Sequence of chain 3.A:
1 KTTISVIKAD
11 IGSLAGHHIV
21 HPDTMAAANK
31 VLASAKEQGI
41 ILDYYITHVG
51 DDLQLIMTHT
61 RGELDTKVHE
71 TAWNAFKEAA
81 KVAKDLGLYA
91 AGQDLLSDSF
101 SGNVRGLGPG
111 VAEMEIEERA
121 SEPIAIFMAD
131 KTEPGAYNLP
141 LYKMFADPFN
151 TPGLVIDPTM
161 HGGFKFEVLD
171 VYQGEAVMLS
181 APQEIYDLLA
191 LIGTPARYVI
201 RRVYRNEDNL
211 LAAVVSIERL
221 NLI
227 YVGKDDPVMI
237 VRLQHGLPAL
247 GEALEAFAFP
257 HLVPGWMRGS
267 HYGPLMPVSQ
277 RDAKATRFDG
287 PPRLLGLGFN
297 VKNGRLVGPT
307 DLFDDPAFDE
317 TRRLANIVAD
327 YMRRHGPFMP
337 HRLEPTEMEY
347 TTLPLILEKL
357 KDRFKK

A small-molecule ligand and the protein it binds are described below.
Small molecule (SMILES): O=C(COP(=O)(O)O)[C@H](O)[C@@H](O)[C@H](O)COP(=O)(O)O

Binding-site contacts:
Ligand atom O5 contacts residue HIS17 of chain 3.A at 3.3 Å.
Ligand atom O4 contacts residue TYR346 of chain 3.A at 2.9 Å (h-bond).
Ligand atom O13 contacts residue ASN103 of chain 3.A at 3.2 Å (h-bond).
Ligand atom O12 contacts residue LYS131 of chain 3.A at 3.0 Å (salt-bridge).
Ligand atom O1 contacts residue ASN103 of chain 3.A at 3.3 Å (h-bond).
Ligand atom O6 contacts residue HIS17 of chain 3.A at 3.2 Å (h-bond).
Ligand atom O13 contacts residue ASP51 of chain 3.A at 2.9 Å (salt-bridge).
Ligand atom P1 contacts residue MG1 of chain 3.D at 3.3 Å.
Ligand atom O6 contacts residue GLN240 of chain 1.A at 3.2 Å (h-bond).
Ligand atom O13 contacts residue HIS17 of chain 3.A at 3.1 Å (h-bond).
Ligand atom O4 contacts residue ARG264 of chain 3.A at 3.1 Å.
Ligand atom C3 contacts residue ASP285 of chain 3.A at 3.1 Å.
Ligand atom P1 contacts residue MG1 of chain 3.B at 3.0 Å.
Ligand atom O12 contacts residue ASP130 of chain 3.A at 3.2 Å (salt-bridge).
Ligand atom O3 contacts residue ASP285 of chain 3.A at 2.6 Å (salt-bridge).
Ligand atom O12 contacts residue ASP232 of chain 3.A at 3.1 Å (salt-bridge).
Ligand atom O5 contacts residue ALA245 of chain 1.A at 3.2 Å.
Ligand atom O13 contacts residue ASP10 of chain 3.A at 2.9 Å (salt-bridge).
Ligand atom O12 contacts residue ASP51 of chain 3.A at 3.0 Å (salt-bridge).
Ligand atom O61 contacts residue GLY102 of chain 3.A at 2.6 Å (h-bond).
Ligand atom O5 contacts residue GLN240 of chain 1.A at 3.1 Å (h-bond).
Ligand atom O12 contacts residue MG1 of chain 3.D at 2.2 Å.
Ligand atom O61 contacts residue HIS17 of chain 3.A at 3.3 Å (h-bond).
Ligand atom O61 contacts residue TYR89 of chain 3.A at 2.4 Å (h-bond).
Ligand atom O11 contacts residue ASP231 of chain 3.A at 3.3 Å (salt-bridge).
Ligand atom O13 contacts residue MG1 of chain 3.E at 2.0 Å.
Ligand atom O11 contacts residue ASP232 of chain 3.A at 3.2 Å (salt-bridge).
Ligand atom O11 contacts residue MG1 of chain 3.C at 2.3 Å.
Ligand atom O62 contacts residue HIS241 of chain 1.A at 2.8 Å (h-bond).
Ligand atom O63 contacts residue GLY102 of chain 3.A at 3.2 Å.
Ligand atom O5 contacts residue ASP285 of chain 3.A at 2.6 Å (salt-bridge).
Ligand atom O1 contacts residue MG1 of chain 3.B at 2.7 Å.
Ligand atom C5 contacts residue ASP285 of chain 3.A at 3.3 Å.
Ligand atom O6 contacts residue TYR346 of chain 3.A at 3.3 Å (h-bond).
Ligand atom O11 contacts residue MG1 of chain 3.B at 2.2 Å.
Ligand atom O62 contacts residue GLN240 of chain 1.A at 2.9 Å (h-bond).
Ligand atom O63 contacts residue TYR346 of chain 3.A at 2.6 Å (h-bond).
Ligand atom O13 contacts residue GLN93 of chain 3.A at 2.9 Å (h-bond).
Ligand atom O62 contacts residue TYR89 of chain 3.A at 3.3 Å (h-bond).
Ligand atom O3 contacts residue ARG264 of chain 3.A at 2.8 Å (salt-bridge).

Sequence of chain 1.A:
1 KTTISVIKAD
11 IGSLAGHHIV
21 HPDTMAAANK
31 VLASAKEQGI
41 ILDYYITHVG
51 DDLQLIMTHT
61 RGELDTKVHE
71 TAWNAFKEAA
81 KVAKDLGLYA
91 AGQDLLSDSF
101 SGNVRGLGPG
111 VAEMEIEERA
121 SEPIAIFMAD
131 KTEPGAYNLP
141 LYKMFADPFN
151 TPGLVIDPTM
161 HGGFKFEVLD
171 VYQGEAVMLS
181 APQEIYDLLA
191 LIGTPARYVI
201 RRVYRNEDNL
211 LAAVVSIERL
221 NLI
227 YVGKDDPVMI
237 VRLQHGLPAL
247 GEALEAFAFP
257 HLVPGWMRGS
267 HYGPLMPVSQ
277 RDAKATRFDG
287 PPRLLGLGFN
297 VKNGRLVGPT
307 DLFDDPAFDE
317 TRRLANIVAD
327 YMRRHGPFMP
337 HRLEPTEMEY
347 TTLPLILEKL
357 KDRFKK